This small molecule binds to this protein.
Small molecule (SMILES): CC(=O)N[C@@H]1[C@@H](O)[C@H](O)[C@@H](CO)O[C@H]1O

Sequence of chain 1.A:
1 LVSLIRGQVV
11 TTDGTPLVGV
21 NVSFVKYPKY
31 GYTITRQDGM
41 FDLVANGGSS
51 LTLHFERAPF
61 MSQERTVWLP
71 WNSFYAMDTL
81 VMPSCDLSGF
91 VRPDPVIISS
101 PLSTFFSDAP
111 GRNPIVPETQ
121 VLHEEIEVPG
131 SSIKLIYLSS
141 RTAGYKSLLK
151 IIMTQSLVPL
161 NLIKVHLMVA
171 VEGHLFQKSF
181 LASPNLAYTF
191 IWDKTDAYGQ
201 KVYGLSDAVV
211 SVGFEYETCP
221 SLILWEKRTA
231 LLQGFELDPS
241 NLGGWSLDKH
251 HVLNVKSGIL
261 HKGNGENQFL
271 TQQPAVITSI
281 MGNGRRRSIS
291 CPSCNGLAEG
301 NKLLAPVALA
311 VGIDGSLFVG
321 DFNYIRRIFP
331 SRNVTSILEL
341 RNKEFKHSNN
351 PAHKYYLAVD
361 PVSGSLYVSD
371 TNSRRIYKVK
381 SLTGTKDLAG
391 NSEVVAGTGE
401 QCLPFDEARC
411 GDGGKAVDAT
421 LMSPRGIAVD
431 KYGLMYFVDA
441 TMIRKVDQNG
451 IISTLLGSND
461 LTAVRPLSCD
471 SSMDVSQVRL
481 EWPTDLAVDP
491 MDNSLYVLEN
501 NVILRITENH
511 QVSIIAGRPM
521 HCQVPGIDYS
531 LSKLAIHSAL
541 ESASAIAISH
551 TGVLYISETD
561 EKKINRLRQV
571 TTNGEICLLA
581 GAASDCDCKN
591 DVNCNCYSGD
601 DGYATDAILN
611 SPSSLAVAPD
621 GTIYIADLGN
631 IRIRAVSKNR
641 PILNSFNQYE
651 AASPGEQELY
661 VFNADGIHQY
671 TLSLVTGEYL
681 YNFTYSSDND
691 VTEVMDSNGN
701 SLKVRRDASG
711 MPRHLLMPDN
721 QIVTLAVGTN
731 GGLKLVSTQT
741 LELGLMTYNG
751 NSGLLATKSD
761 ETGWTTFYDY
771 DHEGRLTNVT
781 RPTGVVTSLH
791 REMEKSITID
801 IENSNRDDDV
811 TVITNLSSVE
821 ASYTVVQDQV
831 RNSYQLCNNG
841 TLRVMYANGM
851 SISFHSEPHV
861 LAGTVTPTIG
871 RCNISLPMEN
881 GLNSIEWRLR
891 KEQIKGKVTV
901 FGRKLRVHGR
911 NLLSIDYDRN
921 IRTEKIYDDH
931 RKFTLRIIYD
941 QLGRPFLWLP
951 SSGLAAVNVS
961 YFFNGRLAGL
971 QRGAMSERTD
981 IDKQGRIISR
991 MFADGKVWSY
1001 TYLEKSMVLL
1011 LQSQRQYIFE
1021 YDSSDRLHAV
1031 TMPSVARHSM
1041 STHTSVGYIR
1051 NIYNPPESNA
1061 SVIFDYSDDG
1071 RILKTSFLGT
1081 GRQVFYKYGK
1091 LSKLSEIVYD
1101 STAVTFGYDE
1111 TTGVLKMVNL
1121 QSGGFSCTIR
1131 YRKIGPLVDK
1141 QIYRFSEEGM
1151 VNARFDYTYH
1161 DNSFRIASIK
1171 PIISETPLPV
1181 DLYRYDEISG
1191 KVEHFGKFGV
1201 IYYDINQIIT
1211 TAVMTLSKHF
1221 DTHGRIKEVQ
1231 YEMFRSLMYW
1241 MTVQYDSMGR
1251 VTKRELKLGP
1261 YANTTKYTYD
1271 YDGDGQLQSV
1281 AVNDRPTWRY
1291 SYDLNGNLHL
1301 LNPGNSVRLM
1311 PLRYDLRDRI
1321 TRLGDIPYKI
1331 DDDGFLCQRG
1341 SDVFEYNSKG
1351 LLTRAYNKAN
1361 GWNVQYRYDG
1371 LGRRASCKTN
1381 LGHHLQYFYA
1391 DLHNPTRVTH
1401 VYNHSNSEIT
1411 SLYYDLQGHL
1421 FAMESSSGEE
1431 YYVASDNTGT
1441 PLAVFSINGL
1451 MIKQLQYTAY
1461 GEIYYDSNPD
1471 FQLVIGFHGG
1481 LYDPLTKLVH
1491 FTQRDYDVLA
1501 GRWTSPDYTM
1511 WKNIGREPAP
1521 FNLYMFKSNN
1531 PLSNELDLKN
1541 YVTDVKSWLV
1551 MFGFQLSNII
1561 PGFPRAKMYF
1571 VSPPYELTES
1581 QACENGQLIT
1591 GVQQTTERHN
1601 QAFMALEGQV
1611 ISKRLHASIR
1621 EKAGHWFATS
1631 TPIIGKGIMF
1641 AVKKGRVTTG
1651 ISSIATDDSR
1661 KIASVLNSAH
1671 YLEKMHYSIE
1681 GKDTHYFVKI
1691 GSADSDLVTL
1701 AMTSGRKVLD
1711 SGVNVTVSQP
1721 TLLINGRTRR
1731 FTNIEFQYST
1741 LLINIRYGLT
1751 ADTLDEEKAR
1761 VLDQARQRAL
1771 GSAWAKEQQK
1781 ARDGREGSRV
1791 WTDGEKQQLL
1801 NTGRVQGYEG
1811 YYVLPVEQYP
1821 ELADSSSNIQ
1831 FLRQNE

Binding-site contacts:
Ligand atom C6 contacts residue LEU297 of chain 1.A at 4.4 Å (hydrophobic).
Ligand atom C6 contacts residue GLY296 of chain 1.A at 3.9 Å.
Ligand atom C1 contacts residue ASN333 of chain 1.A at 1.4 Å.
Ligand atom O7 contacts residue ASN333 of chain 1.A at 3.0 Å (h-bond).
Ligand atom N2 contacts residue ASN333 of chain 1.A at 3.0 Å (h-bond).
Ligand atom O5 contacts residue GLY296 of chain 1.A at 3.7 Å.
Ligand atom O5 contacts residue LEU297 of chain 1.A at 4.0 Å.
Ligand atom C3 contacts residue ASN333 of chain 1.A at 3.8 Å.
Ligand atom C2 contacts residue ASN333 of chain 1.A at 2.4 Å.
Ligand atom C7 contacts residue ASN333 of chain 1.A at 3.3 Å.
Ligand atom O5 contacts residue ASN333 of chain 1.A at 2.3 Å (h-bond).
Ligand atom C5 contacts residue GLY296 of chain 1.A at 4.5 Å.
Ligand atom O7 contacts residue SER331 of chain 1.A at 4.0 Å.
Ligand atom C4 contacts residue ASN333 of chain 1.A at 4.2 Å.
Ligand atom C1 contacts residue LEU297 of chain 1.A at 4.5 Å (hydrophobic).
Ligand atom C1 contacts residue GLY296 of chain 1.A at 4.4 Å.
Ligand atom C5 contacts residue ASN333 of chain 1.A at 3.6 Å.